A small-molecule ligand and the protein it binds are described below.
Small molecule (SMILES): NC(=O)c1ccc[n+]([C@@H]2O[C@H](COP(=O)(O)O)[C@@H](O)[C@H]2O)c1

Binding-site contacts:
Ligand atom C5 contacts residue ALA242 of chain 1.B at 3.4 Å (hydrophobic).
Ligand atom O3P contacts residue PHE161 of chain 1.B at 3.3 Å.
Ligand atom O2P contacts residue PHE197 of chain 1.B at 4.2 Å.
Ligand atom N7 contacts residue PRO237 of chain 1.B at 3.5 Å.
Ligand atom C3R contacts residue ARG70 of chain 1.B at 3.8 Å.
Ligand atom O3R contacts residue TRP195 of chain 1.B at 4.0 Å.
Ligand atom C2R contacts residue TRP195 of chain 1.B at 4.4 Å (hydrophobic).
Ligand atom P contacts residue PHE161 of chain 1.B at 4.3 Å.
Ligand atom C5 contacts residue THR240 of chain 1.B at 3.7 Å.
Ligand atom O2P contacts residue PRO198 of chain 1.B at 3.1 Å.
Ligand atom C2R contacts residue ARG70 of chain 1.B at 3.9 Å.
Ligand atom C3 contacts residue THR240 of chain 1.B at 4.0 Å.
Ligand atom C1R contacts residue MET202 of chain 1.B at 4.2 Å (hydrophobic).
Ligand atom O1P contacts residue CYS131 of chain 1.B at 4.0 Å.
Ligand atom C6 contacts residue MET202 of chain 1.B at 3.6 Å (hydrophobic).
Ligand atom C4R contacts residue MET202 of chain 1.B at 4.1 Å (hydrophobic).
Ligand atom O3R contacts residue ARG70 of chain 1.B at 2.9 Å (salt-bridge).
Ligand atom P contacts residue SER200 of chain 1.B at 3.9 Å.
Ligand atom O2R contacts residue ARG70 of chain 1.B at 3.0 Å (salt-bridge).
Ligand atom N7 contacts residue PRO236 of chain 1.B at 3.9 Å.
Ligand atom C4 contacts residue THR240 of chain 1.B at 3.2 Å.
Ligand atom O4R contacts residue MET202 of chain 1.B at 3.2 Å (h-bond).
Ligand atom O5R contacts residue TRP195 of chain 1.B at 4.2 Å.
Ligand atom C7 contacts residue THR240 of chain 1.B at 4.0 Å.
Ligand atom O4R contacts residue TRP195 of chain 1.B at 4.0 Å.
Ligand atom O2R contacts residue TRP195 of chain 1.B at 4.0 Å.
Ligand atom C5 contacts residue VAL241 of chain 1.B at 3.9 Å (hydrophobic).
Ligand atom O1P contacts residue TRP195 of chain 1.B at 3.8 Å.
Ligand atom O1P contacts residue MET202 of chain 1.B at 4.0 Å.
Ligand atom N1 contacts residue TRP195 of chain 1.B at 4.2 Å.
Ligand atom O2P contacts residue TRP195 of chain 1.B at 3.6 Å.
Ligand atom O1P contacts residue SER200 of chain 1.B at 2.8 Å (h-bond).
Ligand atom P contacts residue TRP195 of chain 1.B at 4.1 Å.
Ligand atom O2P contacts residue SER200 of chain 1.B at 4.3 Å.
Ligand atom N7 contacts residue THR240 of chain 1.B at 3.4 Å.
Ligand atom C2 contacts residue TRP195 of chain 1.B at 4.2 Å (hydrophobic).
Ligand atom C4R contacts residue TRP195 of chain 1.B at 3.8 Å (hydrophobic).
Ligand atom C5R contacts residue MET202 of chain 1.B at 4.2 Å (hydrophobic).
Ligand atom C4 contacts residue ALA242 of chain 1.B at 3.7 Å (hydrophobic).
Ligand atom C1R contacts residue TRP195 of chain 1.B at 3.7 Å (hydrophobic).

Sequence of chain 1.B:
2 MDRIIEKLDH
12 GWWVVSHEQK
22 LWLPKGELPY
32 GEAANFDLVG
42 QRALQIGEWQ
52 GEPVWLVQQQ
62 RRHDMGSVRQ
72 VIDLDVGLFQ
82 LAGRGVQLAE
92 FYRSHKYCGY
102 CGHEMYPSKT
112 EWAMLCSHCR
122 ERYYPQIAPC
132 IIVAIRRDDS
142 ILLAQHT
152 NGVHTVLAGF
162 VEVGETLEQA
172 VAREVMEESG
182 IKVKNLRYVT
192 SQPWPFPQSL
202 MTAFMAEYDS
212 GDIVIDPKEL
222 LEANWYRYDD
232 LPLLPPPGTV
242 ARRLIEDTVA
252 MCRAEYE